Binding-site contacts:
Ligand atom C4 contacts residue ASN276 of chain 3.D at 4.2 Å.
Ligand atom N2 contacts residue GLU274 of chain 3.D at 3.5 Å.
Ligand atom C3 contacts residue ASN276 of chain 3.D at 3.8 Å.
Ligand atom C7 contacts residue GLU274 of chain 3.D at 4.1 Å.
Ligand atom C5 contacts residue GLU274 of chain 3.D at 4.1 Å.
Ligand atom N2 contacts residue ASN276 of chain 3.D at 2.9 Å (h-bond).
Ligand atom C8 contacts residue ILE313 of chain 3.D at 3.5 Å (hydrophobic).
Ligand atom C4 contacts residue GLU274 of chain 3.D at 4.2 Å.
Ligand atom C8 contacts residue SER314 of chain 3.D at 3.2 Å.
Ligand atom C2 contacts residue ASN276 of chain 3.D at 2.5 Å.
Ligand atom C3 contacts residue GLU274 of chain 3.D at 3.8 Å.
Ligand atom C2 contacts residue GLU274 of chain 3.D at 3.8 Å.
Ligand atom O7 contacts residue NAG1 of chain 3.W at 4.0 Å.
Ligand atom O5 contacts residue ASN276 of chain 3.D at 2.4 Å (h-bond).
Ligand atom C8 contacts residue ASN276 of chain 3.D at 4.3 Å.
Ligand atom C8 contacts residue ASN312 of chain 3.D at 4.1 Å.
Ligand atom C7 contacts residue ASN276 of chain 3.D at 3.0 Å.
Ligand atom C7 contacts residue ASN312 of chain 3.D at 4.4 Å.
Ligand atom C1 contacts residue ASN276 of chain 3.D at 1.4 Å.
Ligand atom C8 contacts residue GLU274 of chain 3.D at 3.6 Å.
Ligand atom O7 contacts residue ASN312 of chain 3.D at 4.0 Å.
Ligand atom O4 contacts residue GLU274 of chain 3.D at 4.0 Å.
Ligand atom O5 contacts residue GLU274 of chain 3.D at 4.5 Å.
Ligand atom C1 contacts residue GLU274 of chain 3.D at 3.5 Å.
Ligand atom O7 contacts residue ASN276 of chain 3.D at 2.7 Å (h-bond).
Ligand atom C5 contacts residue ASN276 of chain 3.D at 3.7 Å.

A protein and the small-molecule ligand that binds it are described below.
Small molecule (SMILES): CC(=O)N[C@@H]1[C@@H](O)[C@H](O)[C@@H](CO)O[C@H]1O

Sequence of chain 3.D:
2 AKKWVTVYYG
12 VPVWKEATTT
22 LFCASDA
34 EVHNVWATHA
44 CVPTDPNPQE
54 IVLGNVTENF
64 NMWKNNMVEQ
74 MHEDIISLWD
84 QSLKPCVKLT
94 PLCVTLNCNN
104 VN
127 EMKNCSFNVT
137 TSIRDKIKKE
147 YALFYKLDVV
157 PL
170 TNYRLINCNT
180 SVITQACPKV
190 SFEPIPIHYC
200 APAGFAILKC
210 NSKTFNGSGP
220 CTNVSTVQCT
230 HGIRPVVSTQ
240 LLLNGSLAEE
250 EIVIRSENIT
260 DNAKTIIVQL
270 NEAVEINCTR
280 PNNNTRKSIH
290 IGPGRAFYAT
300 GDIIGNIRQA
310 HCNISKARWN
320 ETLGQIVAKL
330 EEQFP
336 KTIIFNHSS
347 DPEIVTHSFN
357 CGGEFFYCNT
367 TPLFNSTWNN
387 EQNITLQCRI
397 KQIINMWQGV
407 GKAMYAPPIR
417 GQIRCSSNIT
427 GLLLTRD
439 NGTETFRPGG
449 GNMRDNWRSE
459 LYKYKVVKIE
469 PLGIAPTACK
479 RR